Binding-site contacts:
Ligand atom O9 contacts residue ARG175 of chain 1.E at 3.0 Å (salt-bridge).
Ligand atom O5 contacts residue ARG175 of chain 1.E at 3.4 Å (salt-bridge).
Ligand atom C3 contacts residue CYS100 of chain 1.E at 3.5 Å (hydrophobic).
Ligand atom O13 contacts residue VAL140 of chain 1.E at 3.2 Å.
Ligand atom N2 contacts residue HIS102 of chain 1.E at 3.6 Å.
Ligand atom O8 contacts residue ARG129 of chain 1.A at 2.8 Å (salt-bridge).
Ligand atom O10 contacts residue ARG129 of chain 1.A at 3.0 Å (salt-bridge).
Ligand atom O13 contacts residue LEU124 of chain 1.A at 3.6 Å.
Ligand atom O5 contacts residue HIS103 of chain 1.E at 2.6 Å (h-bond).
Ligand atom O3 contacts residue LYS126 of chain 1.A at 2.9 Å (salt-bridge).
Ligand atom O12 contacts residue SER125 of chain 1.A at 2.9 Å (h-bond).
Ligand atom O3 contacts residue ASN77 of chain 1.A at 3.1 Å (h-bond).
Ligand atom C4 contacts residue HIS102 of chain 1.E at 3.4 Å.
Ligand atom N1 contacts residue GLY123 of chain 1.A at 3.6 Å.
Ligand atom O contacts residue PHE81 of chain 1.A at 3.5 Å.
Ligand atom C10 contacts residue LEU124 of chain 1.A at 3.4 Å (hydrophobic).
Ligand atom O contacts residue HIS102 of chain 1.E at 3.7 Å.
Ligand atom O11 contacts residue SER125 of chain 1.A at 2.7 Å (h-bond).
Ligand atom C4 contacts residue CYS100 of chain 1.E at 3.6 Å (hydrophobic).
Ligand atom C contacts residue LEU124 of chain 1.A at 3.5 Å (hydrophobic).
Ligand atom O8 contacts residue ARG175 of chain 1.E at 3.0 Å (salt-bridge).
Ligand atom N3 contacts residue GLU142 of chain 1.E at 3.0 Å (salt-bridge).
Ligand atom N3 contacts residue LEU124 of chain 1.A at 3.5 Å.
Ligand atom O11 contacts residue GLY123 of chain 1.A at 3.6 Å.
Ligand atom P2 contacts residue ARG129 of chain 1.A at 3.5 Å.
Ligand atom O10 contacts residue LYS126 of chain 1.A at 3.7 Å.
Ligand atom O2 contacts residue ARG56 of chain 1.F at 2.6 Å (salt-bridge).
Ligand atom N contacts residue LEU122 of chain 1.A at 3.1 Å (h-bond).
Ligand atom O10 contacts residue SER125 of chain 1.A at 2.5 Å (h-bond).
Ligand atom N1 contacts residue LEU124 of chain 1.A at 3.2 Å (h-bond).
Ligand atom O12 contacts residue LEU124 of chain 1.A at 3.6 Å.
Ligand atom O9 contacts residue SER125 of chain 1.A at 3.4 Å (h-bond).
Ligand atom O4 contacts residue ARG56 of chain 1.F at 3.4 Å.
Ligand atom C8 contacts residue SER125 of chain 1.A at 3.4 Å.
Ligand atom C7 contacts residue ARG56 of chain 1.F at 3.4 Å.
Ligand atom O11 contacts residue LYS126 of chain 1.A at 3.2 Å.
Ligand atom N contacts residue GLU142 of chain 1.E at 3.1 Å (salt-bridge).
Ligand atom P2 contacts residue SER125 of chain 1.A at 3.4 Å.
Ligand atom P contacts residue ARG56 of chain 1.F at 3.6 Å.
Ligand atom O13 contacts residue GLN141 of chain 1.E at 2.8 Å (h-bond).

The small molecule below binds the protein below.
Small molecule (SMILES): Nc1nc2c(ccn2[C@@H]2O[C@H](COP(=O)(O)OP(=O)(O)OP(=O)(O)O)[C@@H](O)[C@H]2O)c(=O)[nH]1

Sequence of chain 1.E:
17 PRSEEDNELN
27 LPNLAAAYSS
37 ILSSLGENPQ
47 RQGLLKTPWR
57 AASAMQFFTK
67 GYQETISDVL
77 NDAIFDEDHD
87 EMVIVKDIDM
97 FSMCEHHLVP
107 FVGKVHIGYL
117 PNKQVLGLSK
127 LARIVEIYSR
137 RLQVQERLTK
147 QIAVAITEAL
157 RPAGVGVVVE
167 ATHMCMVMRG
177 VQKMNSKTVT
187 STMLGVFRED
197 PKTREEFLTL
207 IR

Sequence of chain 1.F:
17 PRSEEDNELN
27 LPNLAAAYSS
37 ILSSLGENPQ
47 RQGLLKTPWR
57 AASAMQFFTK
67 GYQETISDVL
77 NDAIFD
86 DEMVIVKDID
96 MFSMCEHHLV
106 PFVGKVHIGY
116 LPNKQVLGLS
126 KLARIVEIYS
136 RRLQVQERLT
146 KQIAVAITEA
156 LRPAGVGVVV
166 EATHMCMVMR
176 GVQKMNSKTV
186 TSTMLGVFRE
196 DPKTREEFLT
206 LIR

Sequence of chain 1.A:
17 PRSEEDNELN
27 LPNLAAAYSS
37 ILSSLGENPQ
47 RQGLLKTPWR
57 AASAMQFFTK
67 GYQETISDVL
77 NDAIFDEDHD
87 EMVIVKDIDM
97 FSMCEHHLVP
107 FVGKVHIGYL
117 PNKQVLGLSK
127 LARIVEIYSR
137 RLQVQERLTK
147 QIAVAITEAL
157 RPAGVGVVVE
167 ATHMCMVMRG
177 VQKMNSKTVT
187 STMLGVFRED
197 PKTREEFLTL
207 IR